Sequence of chain 1.A:
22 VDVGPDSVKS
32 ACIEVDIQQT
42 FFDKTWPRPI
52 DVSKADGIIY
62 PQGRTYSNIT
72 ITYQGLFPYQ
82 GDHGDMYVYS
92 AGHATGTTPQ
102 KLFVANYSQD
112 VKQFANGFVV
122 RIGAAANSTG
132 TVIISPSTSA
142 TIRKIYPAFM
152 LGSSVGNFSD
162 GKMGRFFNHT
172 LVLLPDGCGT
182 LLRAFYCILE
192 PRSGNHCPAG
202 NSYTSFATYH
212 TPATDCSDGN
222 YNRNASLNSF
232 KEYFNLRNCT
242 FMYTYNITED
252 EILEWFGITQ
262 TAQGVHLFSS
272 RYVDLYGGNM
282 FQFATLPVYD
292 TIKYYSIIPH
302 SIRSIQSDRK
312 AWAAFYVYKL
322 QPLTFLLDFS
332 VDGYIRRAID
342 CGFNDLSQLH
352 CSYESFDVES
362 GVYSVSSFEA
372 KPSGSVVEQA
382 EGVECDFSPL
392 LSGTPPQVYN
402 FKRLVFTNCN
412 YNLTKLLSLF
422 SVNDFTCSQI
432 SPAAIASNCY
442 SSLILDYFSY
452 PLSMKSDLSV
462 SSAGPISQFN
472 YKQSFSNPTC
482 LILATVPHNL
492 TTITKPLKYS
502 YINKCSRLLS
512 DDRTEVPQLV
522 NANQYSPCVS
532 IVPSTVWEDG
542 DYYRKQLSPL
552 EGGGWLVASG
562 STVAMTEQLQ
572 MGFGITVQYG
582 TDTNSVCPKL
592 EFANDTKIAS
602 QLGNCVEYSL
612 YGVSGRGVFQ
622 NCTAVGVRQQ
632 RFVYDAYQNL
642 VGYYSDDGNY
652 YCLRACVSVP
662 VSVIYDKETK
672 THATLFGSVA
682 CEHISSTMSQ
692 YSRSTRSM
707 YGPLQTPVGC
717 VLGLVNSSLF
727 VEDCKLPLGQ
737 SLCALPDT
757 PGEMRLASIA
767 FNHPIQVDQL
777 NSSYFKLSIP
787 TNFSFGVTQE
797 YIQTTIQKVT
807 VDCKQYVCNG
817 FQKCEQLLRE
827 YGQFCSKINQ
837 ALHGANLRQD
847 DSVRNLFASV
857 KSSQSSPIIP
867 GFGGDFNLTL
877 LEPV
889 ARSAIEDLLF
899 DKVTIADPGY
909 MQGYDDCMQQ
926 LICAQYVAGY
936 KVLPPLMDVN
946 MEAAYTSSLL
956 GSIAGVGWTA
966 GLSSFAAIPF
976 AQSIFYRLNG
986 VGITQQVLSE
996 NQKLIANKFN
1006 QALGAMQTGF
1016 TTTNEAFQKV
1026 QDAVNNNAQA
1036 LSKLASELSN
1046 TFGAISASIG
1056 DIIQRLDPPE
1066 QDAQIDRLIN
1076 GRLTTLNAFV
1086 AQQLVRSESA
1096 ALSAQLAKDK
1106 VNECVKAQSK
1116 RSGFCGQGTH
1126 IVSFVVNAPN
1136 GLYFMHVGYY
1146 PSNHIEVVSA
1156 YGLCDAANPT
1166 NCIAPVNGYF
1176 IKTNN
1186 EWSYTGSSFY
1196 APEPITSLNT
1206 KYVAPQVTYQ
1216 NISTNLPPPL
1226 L

A protein and the small-molecule ligand that binds it are described below.
Small molecule (SMILES): CC(=O)N[C@H]1[C@H](O[C@H]2[C@H](O)[C@@H](NC(C)=O)CO[C@@H]2CO)O[C@H](CO)[C@@H](O[C@@H]2O[C@H](CO)[C@@H](O)[C@H](O[C@H]3O[C@H](CO)[C@@H](O)[C@H](O)[C@@H]3O)[C@@H]2O)[C@@H]1O

Binding-site contacts:
Ligand atom C6 contacts residue ASP23 of chain 1.A at 3.6 Å.
Ligand atom C2 contacts residue ASN225 of chain 1.A at 2.4 Å.
Ligand atom O7 contacts residue ASN223 of chain 1.A at 3.6 Å.
Ligand atom O3 contacts residue GLY25 of chain 1.A at 3.3 Å.
Ligand atom O5 contacts residue ARG224 of chain 1.A at 3.2 Å (salt-bridge).
Ligand atom C6 contacts residue VAL24 of chain 1.A at 3.4 Å (hydrophobic).
Ligand atom C1 contacts residue ASN225 of chain 1.A at 1.5 Å.
Ligand atom C1 contacts residue PRO26 of chain 1.A at 3.9 Å (hydrophobic).
Ligand atom O3 contacts residue PRO26 of chain 1.A at 3.2 Å.
Ligand atom O3 contacts residue VAL24 of chain 1.A at 3.7 Å.
Ligand atom C6 contacts residue ASN229 of chain 1.A at 3.4 Å.
Ligand atom O3 contacts residue VAL24 of chain 1.A at 3.6 Å.
Ligand atom C7 contacts residue ASN225 of chain 1.A at 3.2 Å.
Ligand atom N2 contacts residue ASN225 of chain 1.A at 2.7 Å (h-bond).
Ligand atom C1 contacts residue VAL24 of chain 1.A at 3.9 Å (hydrophobic).
Ligand atom C5 contacts residue LEU228 of chain 1.A at 4.0 Å (hydrophobic).
Ligand atom O5 contacts residue LEU228 of chain 1.A at 4.0 Å.
Ligand atom C3 contacts residue ASP23 of chain 1.A at 3.9 Å.
Ligand atom C2 contacts residue VAL24 of chain 1.A at 3.9 Å (hydrophobic).
Ligand atom C2 contacts residue PRO26 of chain 1.A at 3.7 Å (hydrophobic).
Ligand atom O6 contacts residue VAL24 of chain 1.A at 2.3 Å (h-bond).
Ligand atom O5 contacts residue ASN225 of chain 1.A at 2.5 Å (h-bond).
Ligand atom O7 contacts residue LEU182 of chain 1.A at 3.5 Å.
Ligand atom O5 contacts residue PRO26 of chain 1.A at 4.0 Å.
Ligand atom O4 contacts residue PRO26 of chain 1.A at 3.4 Å.
Ligand atom C2 contacts residue ASP23 of chain 1.A at 3.4 Å.
Ligand atom C8 contacts residue LEU182 of chain 1.A at 3.8 Å (hydrophobic).
Ligand atom O2 contacts residue ASP23 of chain 1.A at 2.5 Å (salt-bridge).
Ligand atom O7 contacts residue ASN225 of chain 1.A at 3.4 Å (h-bond).
Ligand atom C3 contacts residue VAL24 of chain 1.A at 3.7 Å (hydrophobic).
Ligand atom C6 contacts residue ARG224 of chain 1.A at 4.0 Å.
Ligand atom C5 contacts residue ASN225 of chain 1.A at 3.7 Å.
Ligand atom O6 contacts residue ASP23 of chain 1.A at 2.7 Å (salt-bridge).
Ligand atom C8 contacts residue THR245 of chain 1.A at 3.8 Å.
Ligand atom C1 contacts residue LEU228 of chain 1.A at 3.7 Å (hydrophobic).
Ligand atom C2 contacts residue VAL24 of chain 1.A at 3.8 Å (hydrophobic).
Ligand atom C7 contacts residue LEU182 of chain 1.A at 3.8 Å (hydrophobic).
Ligand atom C4 contacts residue VAL24 of chain 1.A at 4.0 Å (hydrophobic).
Ligand atom O3 contacts residue ASP23 of chain 1.A at 3.2 Å (salt-bridge).
Ligand atom C3 contacts residue ASN225 of chain 1.A at 3.8 Å.